Binding-site contacts:
Ligand atom C8 contacts residue ASN22 of chain 1.D at 4.4 Å.
Ligand atom C7 contacts residue ASN91 of chain 1.D at 3.8 Å.
Ligand atom O5 contacts residue ASN91 of chain 1.D at 2.4 Å (h-bond).
Ligand atom C7 contacts residue GLY90 of chain 1.D at 4.2 Å.
Ligand atom C3 contacts residue ASN91 of chain 1.D at 3.8 Å.
Ligand atom C1 contacts residue ASN91 of chain 1.D at 1.4 Å.
Ligand atom O7 contacts residue GLY90 of chain 1.D at 4.5 Å.
Ligand atom C8 contacts residue GLY90 of chain 1.D at 3.6 Å.
Ligand atom C5 contacts residue ASN91 of chain 1.D at 3.7 Å.
Ligand atom C4 contacts residue ASN91 of chain 1.D at 4.2 Å.
Ligand atom O7 contacts residue ASN91 of chain 1.D at 4.1 Å.
Ligand atom C2 contacts residue ASN91 of chain 1.D at 2.4 Å.
Ligand atom N2 contacts residue GLY90 of chain 1.D at 4.4 Å.
Ligand atom N2 contacts residue ASN91 of chain 1.D at 3.0 Å (h-bond).

The small molecule below binds the protein below.
Small molecule (SMILES): CC(=O)N[C@@H]1[C@@H](O)[C@H](O)[C@@H](CO)O[C@H]1O

Sequence of chain 1.D:
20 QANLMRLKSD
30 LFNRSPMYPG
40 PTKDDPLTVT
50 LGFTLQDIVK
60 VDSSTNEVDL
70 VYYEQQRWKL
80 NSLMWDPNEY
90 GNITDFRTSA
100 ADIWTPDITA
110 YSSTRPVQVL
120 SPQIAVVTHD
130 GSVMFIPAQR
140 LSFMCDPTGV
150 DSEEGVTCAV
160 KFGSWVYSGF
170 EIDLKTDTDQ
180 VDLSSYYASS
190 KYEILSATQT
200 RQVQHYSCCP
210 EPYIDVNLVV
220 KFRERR